This protein binds this small molecule.
Small molecule (SMILES): COc1ccc(OCc2ccc(COc3c(Cl)cccc3Cl)cc2)c(Cl)c1

Sequence of chain 29.A:
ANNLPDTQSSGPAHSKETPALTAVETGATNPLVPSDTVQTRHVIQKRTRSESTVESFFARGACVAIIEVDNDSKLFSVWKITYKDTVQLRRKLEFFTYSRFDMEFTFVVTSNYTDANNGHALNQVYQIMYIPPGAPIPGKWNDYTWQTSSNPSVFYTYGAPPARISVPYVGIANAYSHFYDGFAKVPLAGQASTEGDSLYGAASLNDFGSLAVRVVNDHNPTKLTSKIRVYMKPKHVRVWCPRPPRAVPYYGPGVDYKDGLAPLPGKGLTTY

Sequence of chain 29.C:
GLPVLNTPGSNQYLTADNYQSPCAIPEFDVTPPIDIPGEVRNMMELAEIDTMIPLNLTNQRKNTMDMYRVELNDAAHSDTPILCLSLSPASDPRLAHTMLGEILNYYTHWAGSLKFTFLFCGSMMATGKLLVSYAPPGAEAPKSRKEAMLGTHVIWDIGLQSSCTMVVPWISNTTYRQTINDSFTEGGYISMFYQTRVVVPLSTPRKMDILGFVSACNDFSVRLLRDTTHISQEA

Binding-site contacts:
Ligand atom CL2 contacts residue ALA24 of chain 29.C at 3.5 Å.
Ligand atom O3 contacts residue TYR112 of chain 29.A at 3.6 Å.
Ligand atom C20 contacts residue LEU240 of chain 29.A at 3.8 Å (hydrophobic).
Ligand atom C5 contacts residue TYR112 of chain 29.A at 3.5 Å (hydrophobic).
Ligand atom C6 contacts residue TYR112 of chain 29.A at 3.7 Å (hydrophobic).
Ligand atom C14 contacts residue TYR159 of chain 29.A at 3.5 Å (hydrophobic).
Ligand atom CL3 contacts residue LEU240 of chain 29.A at 3.8 Å.
Ligand atom C13 contacts residue PHE134 of chain 29.A at 3.7 Å (hydrophobic).
Ligand atom C21 contacts residue SER128 of chain 29.A at 3.8 Å.
Ligand atom C3 contacts residue MET132 of chain 29.A at 3.7 Å (hydrophobic).
Ligand atom O3 contacts residue PHE130 of chain 29.A at 3.6 Å.
Ligand atom O1 contacts residue PHE237 of chain 29.A at 3.8 Å.
Ligand atom C7 contacts residue PHE237 of chain 29.A at 3.5 Å (hydrophobic).
Ligand atom C13 contacts residue ILE110 of chain 29.A at 3.7 Å (hydrophobic).
Ligand atom CL3 contacts residue PHE134 of chain 29.A at 3.8 Å.
Ligand atom C20 contacts residue ILE194 of chain 29.A at 3.8 Å (hydrophobic).
Ligand atom C11 contacts residue ILE110 of chain 29.A at 3.8 Å (hydrophobic).
Ligand atom C2 contacts residue PHE237 of chain 29.A at 3.6 Å (hydrophobic).
Ligand atom C12 contacts residue PHE134 of chain 29.A at 3.8 Å (hydrophobic).
Ligand atom C9 contacts residue VAL199 of chain 29.A at 3.6 Å (hydrophobic).
Ligand atom C10 contacts residue TYR159 of chain 29.A at 3.5 Å (hydrophobic).
Ligand atom C13 contacts residue MET132 of chain 29.A at 3.4 Å (hydrophobic).
Ligand atom C16 contacts residue TYR159 of chain 29.A at 3.8 Å (hydrophobic).
Ligand atom C8 contacts residue MET132 of chain 29.A at 3.4 Å (hydrophobic).
Ligand atom C21 contacts residue HIS207 of chain 29.A at 3.6 Å.
Ligand atom C17 contacts residue TYR159 of chain 29.A at 3.7 Å (hydrophobic).
Ligand atom C17 contacts residue ALA24 of chain 29.C at 3.7 Å (hydrophobic).
Ligand atom C12 contacts residue ILE110 of chain 29.A at 3.8 Å (hydrophobic).
Ligand atom C16 contacts residue ALA24 of chain 29.C at 3.8 Å (hydrophobic).
Ligand atom C7 contacts residue MET132 of chain 29.A at 3.3 Å (hydrophobic).
Ligand atom C4 contacts residue MET132 of chain 29.A at 3.8 Å (hydrophobic).
Ligand atom CL2 contacts residue TYR159 of chain 29.A at 3.6 Å.
Ligand atom C19 contacts residue LEU240 of chain 29.A at 3.8 Å (hydrophobic).
Ligand atom O1 contacts residue ILE110 of chain 29.A at 3.7 Å.
Ligand atom C21 contacts residue TYR205 of chain 29.A at 3.8 Å (hydrophobic).
Ligand atom CL2 contacts residue ILE25 of chain 29.C at 3.4 Å.
Ligand atom O2 contacts residue VAL196 of chain 29.A at 3.4 Å.
Ligand atom O1 contacts residue MET132 of chain 29.A at 3.7 Å.
Ligand atom C1 contacts residue TYR205 of chain 29.A at 3.8 Å (hydrophobic).
Ligand atom C9 contacts residue PHE237 of chain 29.A at 3.7 Å (hydrophobic).